Binding-site contacts:
Ligand atom C27 contacts residue ILE84 of chain 1.B at 3.6 Å (hydrophobic).
Ligand atom N4 contacts residue CYS89 of chain 1.B at 3.5 Å.
Ligand atom F20 contacts residue ASP151 of chain 1.B at 3.1 Å.
Ligand atom C3 contacts residue ALA38 of chain 1.B at 4.0 Å (hydrophobic).
Ligand atom C6 contacts residue PHE140 of chain 1.B at 3.1 Å (hydrophobic).
Ligand atom O23 contacts residue ASP151 of chain 1.B at 3.4 Å (salt-bridge).
Ligand atom C16 contacts residue ILE84 of chain 1.B at 3.6 Å (hydrophobic).
Ligand atom C15 contacts residue LYS40 of chain 1.B at 3.6 Å.
Ligand atom C5 contacts residue PHE140 of chain 1.B at 3.1 Å (hydrophobic).
Ligand atom F19 contacts residue VAL28 of chain 1.B at 3.1 Å.
Ligand atom F19 contacts residue ALA38 of chain 1.B at 3.5 Å.
Ligand atom C15 contacts residue ILE84 of chain 1.B at 3.7 Å (hydrophobic).
Ligand atom C26 contacts residue GLU58 of chain 1.B at 3.9 Å.
Ligand atom C16 contacts residue THR86 of chain 1.B at 3.8 Å.
Ligand atom C27 contacts residue GLU58 of chain 1.B at 3.1 Å.
Ligand atom N21 contacts residue ASP151 of chain 1.B at 3.6 Å.
Ligand atom C25 contacts residue ILE84 of chain 1.B at 3.5 Å (hydrophobic).
Ligand atom C16 contacts residue LYS40 of chain 1.B at 3.8 Å.
Ligand atom C17 contacts residue LYS40 of chain 1.B at 3.8 Å.
Ligand atom C8 contacts residue LEU71 of chain 1.B at 3.8 Å (hydrophobic).
Ligand atom C25 contacts residue LYS40 of chain 1.B at 3.6 Å.
Ligand atom C11 contacts residue VAL28 of chain 1.B at 3.8 Å (hydrophobic).
Ligand atom N4 contacts residue PHE140 of chain 1.B at 3.6 Å.
Ligand atom N7 contacts residue GLN87 of chain 1.B at 3.2 Å (h-bond).
Ligand atom C26 contacts residue ILE84 of chain 1.B at 3.8 Å (hydrophobic).
Ligand atom C14 contacts residue LYS40 of chain 1.B at 3.8 Å.
Ligand atom O24 contacts residue LEU71 of chain 1.B at 3.7 Å.
Ligand atom N7 contacts residue ALA38 of chain 1.B at 3.5 Å.
Ligand atom F19 contacts residue THR86 of chain 1.B at 3.9 Å.
Ligand atom C15 contacts residue THR86 of chain 1.B at 3.5 Å.
Ligand atom CL10 contacts residue PHE140 of chain 1.B at 3.5 Å.
Ligand atom C1 contacts residue PHE140 of chain 1.B at 3.6 Å (hydrophobic).
Ligand atom N7 contacts residue THR86 of chain 1.B at 3.5 Å (h-bond).
Ligand atom O24 contacts residue LEU62 of chain 1.B at 3.0 Å.
Ligand atom F19 contacts residue LYS40 of chain 1.B at 3.7 Å.
Ligand atom C14 contacts residue VAL28 of chain 1.B at 3.8 Å (hydrophobic).
Ligand atom C8 contacts residue ALA38 of chain 1.B at 3.6 Å (hydrophobic).
Ligand atom CL10 contacts residue ILE20 of chain 1.B at 3.3 Å.
Ligand atom C8 contacts residue THR86 of chain 1.B at 3.0 Å.
Ligand atom O12 contacts residue VAL28 of chain 1.B at 3.6 Å.

Sequence of chain 1.B:
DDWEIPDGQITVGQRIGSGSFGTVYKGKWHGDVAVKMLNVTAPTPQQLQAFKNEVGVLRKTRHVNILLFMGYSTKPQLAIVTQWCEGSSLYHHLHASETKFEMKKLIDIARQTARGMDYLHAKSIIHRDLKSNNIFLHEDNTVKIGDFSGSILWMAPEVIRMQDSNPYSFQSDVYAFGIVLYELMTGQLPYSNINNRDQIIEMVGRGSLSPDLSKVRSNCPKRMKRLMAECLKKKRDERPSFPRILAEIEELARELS

This small molecule binds to this protein.
Small molecule (SMILES): CCCS(=O)(=O)Nc1ccc(F)c(C(=O)c2c[nH]c3ncc(Cl)cc23)c1F